Sequence of chain 1.A:
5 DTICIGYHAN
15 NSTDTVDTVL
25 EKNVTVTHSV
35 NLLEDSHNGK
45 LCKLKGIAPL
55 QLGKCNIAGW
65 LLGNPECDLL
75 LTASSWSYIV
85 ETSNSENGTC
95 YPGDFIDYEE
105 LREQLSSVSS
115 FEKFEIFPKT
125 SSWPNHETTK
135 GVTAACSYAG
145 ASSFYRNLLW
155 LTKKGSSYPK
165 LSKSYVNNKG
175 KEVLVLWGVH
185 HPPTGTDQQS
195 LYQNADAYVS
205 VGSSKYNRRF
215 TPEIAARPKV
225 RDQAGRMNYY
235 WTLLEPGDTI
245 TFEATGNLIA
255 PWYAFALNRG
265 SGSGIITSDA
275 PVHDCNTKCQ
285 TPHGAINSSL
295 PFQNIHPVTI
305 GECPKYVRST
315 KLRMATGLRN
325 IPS

Binding-site contacts:
Ligand atom C5 contacts residue ASN27 of chain 1.A at 3.7 Å.
Ligand atom C8 contacts residue ASN27 of chain 1.A at 4.5 Å.
Ligand atom C1 contacts residue ASN27 of chain 1.A at 1.5 Å.
Ligand atom C4 contacts residue ASN27 of chain 1.A at 4.2 Å.
Ligand atom N2 contacts residue ASN27 of chain 1.A at 2.8 Å (h-bond).
Ligand atom C7 contacts residue ASN27 of chain 1.A at 3.2 Å.
Ligand atom O3 contacts residue ASN27 of chain 1.A at 4.4 Å.
Ligand atom O7 contacts residue ASN27 of chain 1.A at 3.3 Å (h-bond).
Ligand atom C2 contacts residue ASN27 of chain 1.A at 2.2 Å.
Ligand atom C3 contacts residue ASN27 of chain 1.A at 3.6 Å.
Ligand atom O5 contacts residue ASN27 of chain 1.A at 2.4 Å (h-bond).
Ligand atom C1 contacts residue THR19 of chain 1.A at 4.4 Å.

A protein and the small-molecule ligand that binds it are described below.
Small molecule (SMILES): CC(=O)N[C@H]1[C@H](O[C@H]2[C@H](O)[C@@H](NC(C)=O)CO[C@@H]2CO)O[C@H](CO)[C@@H](O)[C@@H]1O